Sequence of chain 1.A:
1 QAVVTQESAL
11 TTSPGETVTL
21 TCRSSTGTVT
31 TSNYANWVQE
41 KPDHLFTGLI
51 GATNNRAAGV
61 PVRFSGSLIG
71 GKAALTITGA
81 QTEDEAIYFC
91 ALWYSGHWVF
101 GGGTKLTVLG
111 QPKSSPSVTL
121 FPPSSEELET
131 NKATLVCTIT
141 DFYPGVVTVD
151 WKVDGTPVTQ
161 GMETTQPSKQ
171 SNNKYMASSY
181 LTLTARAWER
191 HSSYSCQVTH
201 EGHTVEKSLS

Sequence of chain 1.B:
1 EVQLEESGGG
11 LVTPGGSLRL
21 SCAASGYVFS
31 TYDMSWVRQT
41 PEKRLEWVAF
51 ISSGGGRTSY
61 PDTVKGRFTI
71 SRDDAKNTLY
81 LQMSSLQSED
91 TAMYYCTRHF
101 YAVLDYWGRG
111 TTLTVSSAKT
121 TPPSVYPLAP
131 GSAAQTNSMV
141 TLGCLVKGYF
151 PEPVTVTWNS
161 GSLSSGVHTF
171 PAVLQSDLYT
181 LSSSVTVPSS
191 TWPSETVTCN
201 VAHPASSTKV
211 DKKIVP

This small molecule binds to this protein.
Small molecule (SMILES): CO[C@H]1O[C@H](C)[C@@H](NC(=O)[C@H](O)CCO)[C@H](O)[C@@H]1O[C@H]1O[C@H](C)[C@@H](NC(=O)[C@H](O)CCO)[C@H](O)[C@@H]1OC

Binding-site contacts:
Ligand atom O3 contacts residue TRP93 of chain 1.A at 2.5 Å (h-bond).
Ligand atom O3 contacts residue ASP33 of chain 1.B at 3.1 Å (salt-bridge).
Ligand atom C3 contacts residue ASP33 of chain 1.B at 4.0 Å.
Ligand atom O8 contacts residue SER95 of chain 1.A at 3.2 Å.
Ligand atom C7 contacts residue ALA102 of chain 1.B at 3.5 Å (hydrophobic).
Ligand atom O8 contacts residue GLY96 of chain 1.A at 3.3 Å (h-bond).
Ligand atom C2M contacts residue ALA102 of chain 1.B at 2.8 Å (hydrophobic).
Ligand atom O7 contacts residue HIS99 of chain 1.B at 3.7 Å.
Ligand atom C2 contacts residue TYR34 of chain 1.A at 3.8 Å (hydrophobic).
Ligand atom C8 contacts residue ASP33 of chain 1.B at 4.0 Å.
Ligand atom O3 contacts residue HIS99 of chain 1.B at 2.6 Å (h-bond).
Ligand atom C7 contacts residue HIS99 of chain 1.B at 3.8 Å.
Ligand atom C9 contacts residue TYR101 of chain 1.B at 3.3 Å (hydrophobic).
Ligand atom C10 contacts residue TYR101 of chain 1.B at 4.0 Å (hydrophobic).
Ligand atom O8 contacts residue TYR32 of chain 1.B at 3.4 Å.
Ligand atom C8 contacts residue HIS99 of chain 1.B at 3.1 Å.
Ligand atom C10 contacts residue THR31 of chain 1.B at 3.7 Å.
Ligand atom O7 contacts residue ALA102 of chain 1.B at 2.4 Å (h-bond).
Ligand atom O2 contacts residue TRP93 of chain 1.A at 3.7 Å.
Ligand atom O3 contacts residue PHE50 of chain 1.B at 3.9 Å.
Ligand atom C6 contacts residue TYR101 of chain 1.B at 3.7 Å (hydrophobic).
Ligand atom C4 contacts residue ALA102 of chain 1.B at 3.9 Å (hydrophobic).
Ligand atom O8 contacts residue ASP33 of chain 1.B at 2.9 Å (salt-bridge).
Ligand atom O2 contacts residue ALA102 of chain 1.B at 3.1 Å.
Ligand atom O8 contacts residue HIS99 of chain 1.B at 2.7 Å (h-bond).
Ligand atom C3 contacts residue TRP93 of chain 1.A at 3.8 Å (hydrophobic).
Ligand atom C5 contacts residue ALA102 of chain 1.B at 4.0 Å (hydrophobic).
Ligand atom C2 contacts residue TRP93 of chain 1.A at 3.9 Å (hydrophobic).
Ligand atom C8 contacts residue TYR101 of chain 1.B at 3.4 Å (hydrophobic).
Ligand atom C6 contacts residue ALA102 of chain 1.B at 3.5 Å (hydrophobic).
Ligand atom C3 contacts residue HIS99 of chain 1.B at 3.8 Å.
Ligand atom C2M contacts residue HIS99 of chain 1.B at 3.1 Å.
Ligand atom C1 contacts residue TYR34 of chain 1.A at 3.9 Å (hydrophobic).
Ligand atom C7 contacts residue ASP33 of chain 1.B at 4.0 Å.
Ligand atom O5 contacts residue ALA102 of chain 1.B at 4.0 Å.
Ligand atom N4 contacts residue ASP33 of chain 1.B at 3.9 Å.
Ligand atom O10 contacts residue SER95 of chain 1.A at 3.6 Å.
Ligand atom C7 contacts residue TYR101 of chain 1.B at 3.7 Å (hydrophobic).
Ligand atom O7 contacts residue TYR101 of chain 1.B at 3.0 Å.
Ligand atom O10 contacts residue THR31 of chain 1.B at 4.0 Å.